Binding-site contacts:
Ligand atom C5 contacts residue HIS104 of chain 6.B at 3.2 Å.
Ligand atom C6 contacts residue VAL250 of chain 6.B at 4.3 Å (hydrophobic).
Ligand atom C1 contacts residue ASN154 of chain 6.A at 1.4 Å.
Ligand atom O5 contacts residue ASN154 of chain 6.A at 2.3 Å (h-bond).
Ligand atom C7 contacts residue ASN154 of chain 6.A at 3.4 Å.
Ligand atom C1 contacts residue HIS104 of chain 6.B at 3.7 Å.
Ligand atom C8 contacts residue HIS104 of chain 6.B at 4.5 Å.
Ligand atom C2 contacts residue ASN154 of chain 6.A at 2.4 Å.
Ligand atom N2 contacts residue ASN154 of chain 6.A at 2.9 Å (h-bond).
Ligand atom C5 contacts residue ASN154 of chain 6.A at 3.6 Å.
Ligand atom C3 contacts residue ASN154 of chain 6.A at 3.8 Å.
Ligand atom O7 contacts residue ASN154 of chain 6.A at 3.4 Å (h-bond).
Ligand atom C4 contacts residue HIS104 of chain 6.B at 4.5 Å.
Ligand atom C8 contacts residue ASN154 of chain 6.A at 3.7 Å.
Ligand atom C4 contacts residue ASN154 of chain 6.A at 4.2 Å.
Ligand atom O5 contacts residue HIS104 of chain 6.B at 3.1 Å.
Ligand atom C6 contacts residue HIS104 of chain 6.B at 3.5 Å.

Sequence of chain 6.A:
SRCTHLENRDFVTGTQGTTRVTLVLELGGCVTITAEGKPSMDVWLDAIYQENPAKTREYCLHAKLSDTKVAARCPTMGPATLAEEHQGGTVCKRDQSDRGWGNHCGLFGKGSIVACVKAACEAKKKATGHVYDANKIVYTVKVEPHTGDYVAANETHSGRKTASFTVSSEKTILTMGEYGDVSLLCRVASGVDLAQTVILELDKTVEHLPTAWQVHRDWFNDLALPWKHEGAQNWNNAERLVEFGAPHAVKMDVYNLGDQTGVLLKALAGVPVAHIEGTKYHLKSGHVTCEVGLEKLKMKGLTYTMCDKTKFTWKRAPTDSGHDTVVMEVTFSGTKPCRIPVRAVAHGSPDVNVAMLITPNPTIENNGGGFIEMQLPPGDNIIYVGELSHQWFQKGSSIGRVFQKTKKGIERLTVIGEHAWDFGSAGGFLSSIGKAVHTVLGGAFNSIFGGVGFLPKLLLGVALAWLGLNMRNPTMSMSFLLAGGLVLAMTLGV

Sequence of chain 6.B:
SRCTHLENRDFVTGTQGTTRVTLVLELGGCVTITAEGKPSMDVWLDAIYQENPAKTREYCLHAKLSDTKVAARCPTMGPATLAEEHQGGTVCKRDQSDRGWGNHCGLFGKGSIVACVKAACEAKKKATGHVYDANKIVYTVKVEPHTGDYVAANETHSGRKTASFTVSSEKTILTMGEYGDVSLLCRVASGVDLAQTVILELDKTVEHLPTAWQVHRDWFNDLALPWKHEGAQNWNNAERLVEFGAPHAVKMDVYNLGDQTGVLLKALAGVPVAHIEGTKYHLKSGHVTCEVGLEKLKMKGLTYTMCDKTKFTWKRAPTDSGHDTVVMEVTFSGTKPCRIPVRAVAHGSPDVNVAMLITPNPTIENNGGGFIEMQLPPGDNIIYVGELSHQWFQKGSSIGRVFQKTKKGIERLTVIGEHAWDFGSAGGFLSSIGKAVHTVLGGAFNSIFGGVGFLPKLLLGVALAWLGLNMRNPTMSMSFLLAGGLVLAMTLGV

This protein binds this small molecule.
Small molecule (SMILES): CC(=O)N[C@H]1[C@H](O[C@H]2[C@H](O)[C@@H](NC(C)=O)CO[C@@H]2CO[C@@H]2O[C@@H](C)[C@@H](O)[C@@H](O)[C@@H]2O)O[C@H](CO)[C@@H](O)[C@@H]1O